Binding-site contacts:
Ligand atom C8 contacts residue GLN106 of chain 1.A at 3.6 Å.
Ligand atom C26 contacts residue LEU105 of chain 1.A at 4.3 Å (hydrophobic).
Ligand atom C3 contacts residue ARG185 of chain 1.A at 3.9 Å.
Ligand atom C10 contacts residue GLN106 of chain 1.A at 4.2 Å.
Ligand atom N14 contacts residue ARG185 of chain 1.A at 4.0 Å.
Ligand atom C15 contacts residue ARG185 of chain 1.A at 3.8 Å.
Ligand atom C9 contacts residue GLN106 of chain 1.A at 3.9 Å.
Ligand atom O13 contacts residue ARG185 of chain 1.A at 3.1 Å (salt-bridge).
Ligand atom C11 contacts residue GLN106 of chain 1.A at 4.3 Å.
Ligand atom C7 contacts residue GLN106 of chain 1.A at 3.6 Å.
Ligand atom C16 contacts residue LEU183 of chain 1.A at 4.2 Å (hydrophobic).
Ligand atom C11 contacts residue GLY107 of chain 1.A at 3.8 Å.
Ligand atom N1 contacts residue ARG185 of chain 1.A at 2.6 Å (salt-bridge).
Ligand atom C12 contacts residue ARG185 of chain 1.A at 3.8 Å.
Ligand atom C5 contacts residue GLN106 of chain 1.A at 4.5 Å.
Ligand atom C6 contacts residue GLN106 of chain 1.A at 3.6 Å.
Ligand atom C10 contacts residue GLY107 of chain 1.A at 4.0 Å.
Ligand atom C16 contacts residue ARG185 of chain 1.A at 4.4 Å.
Ligand atom O2 contacts residue ARG185 of chain 1.A at 2.6 Å (salt-bridge).
Ligand atom C18 contacts residue LEU183 of chain 1.A at 3.9 Å (hydrophobic).
Ligand atom C17 contacts residue LEU183 of chain 1.A at 3.0 Å (hydrophobic).
Ligand atom O20 contacts residue LEU105 of chain 1.A at 4.3 Å.
Ligand atom C23 contacts residue ARG185 of chain 1.A at 4.0 Å.

A protein and the small-molecule ligand that binds it are described below.
Small molecule (SMILES): CCCCC[C@H](CC(=O)NO)C(=O)N[C@H](C(=O)N1CCC[C@H]1CO)C(C)C

Sequence of chain 1.A:
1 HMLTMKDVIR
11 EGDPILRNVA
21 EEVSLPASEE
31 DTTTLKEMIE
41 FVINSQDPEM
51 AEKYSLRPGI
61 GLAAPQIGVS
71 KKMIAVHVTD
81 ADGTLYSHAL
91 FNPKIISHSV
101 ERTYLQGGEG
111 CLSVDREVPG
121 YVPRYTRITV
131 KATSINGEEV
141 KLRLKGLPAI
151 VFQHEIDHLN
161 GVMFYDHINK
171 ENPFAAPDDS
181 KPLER